A protein and the small-molecule ligand that binds it are described below.
Small molecule (SMILES): Nc1ncnc2c1ncn2[C@@H]1O[C@H](COP(=O)(O)O)[C@@H](OP(=O)(O)O)[C@H]1O

Binding-site contacts:
Ligand atom N1 contacts residue PHE229 of chain 1.B at 3.6 Å.
Ligand atom O6P contacts residue LYS48 of chain 1.B at 2.9 Å (salt-bridge).
Ligand atom C2 contacts residue TRP53 of chain 1.B at 3.7 Å (hydrophobic).
Ligand atom O3P contacts residue GLY259 of chain 1.B at 2.7 Å (h-bond).
Ligand atom O1P contacts residue SER138 of chain 1.B at 3.3 Å (h-bond).
Ligand atom C2 contacts residue TYR193 of chain 1.B at 3.5 Å (hydrophobic).
Ligand atom O5P contacts residue LYS48 of chain 1.B at 3.2 Å (salt-bridge).
Ligand atom N6 contacts residue THR227 of chain 1.B at 2.7 Å (h-bond).
Ligand atom O5P contacts residue SER49 of chain 1.B at 3.2 Å (h-bond).
Ligand atom N3 contacts residue GLY259 of chain 1.B at 3.5 Å.
Ligand atom O2' contacts residue PHE229 of chain 1.B at 3.3 Å.
Ligand atom O3' contacts residue SER138 of chain 1.B at 3.4 Å (h-bond).
Ligand atom N6 contacts residue PHE229 of chain 1.B at 3.5 Å (h-bond).
Ligand atom O4P contacts residue THR52 of chain 1.B at 2.8 Å (h-bond).
Ligand atom O1P contacts residue ARG130 of chain 1.B at 3.0 Å (salt-bridge).
Ligand atom P2 contacts residue THR51 of chain 1.B at 3.5 Å.
Ligand atom O2P contacts residue SER138 of chain 1.B at 2.8 Å (h-bond).
Ligand atom O5P contacts residue THR51 of chain 1.B at 2.6 Å (h-bond).
Ligand atom O4P contacts residue THR51 of chain 1.B at 3.4 Å (h-bond).
Ligand atom N7 contacts residue MET256 of chain 1.B at 3.6 Å.
Ligand atom P2 contacts residue LYS48 of chain 1.B at 3.7 Å.
Ligand atom C6 contacts residue TRP53 of chain 1.B at 3.5 Å (hydrophobic).
Ligand atom P1 contacts residue ARG257 of chain 1.B at 3.7 Å.
Ligand atom O5P contacts residue GLY50 of chain 1.B at 3.1 Å (h-bond).
Ligand atom N1 contacts residue TRP53 of chain 1.B at 3.5 Å.
Ligand atom P1 contacts residue SER138 of chain 1.B at 3.2 Å.
Ligand atom C8 contacts residue MET256 of chain 1.B at 3.4 Å (hydrophobic).
Ligand atom O3P contacts residue LYS258 of chain 1.B at 2.9 Å (salt-bridge).
Ligand atom C5' contacts residue LYS48 of chain 1.B at 3.7 Å.
Ligand atom O2P contacts residue ARG257 of chain 1.B at 3.2 Å (salt-bridge).
Ligand atom O2' contacts residue ARG257 of chain 1.B at 3.5 Å (salt-bridge).
Ligand atom O3' contacts residue ARG130 of chain 1.B at 3.2 Å (salt-bridge).
Ligand atom O5' contacts residue LYS48 of chain 1.B at 3.5 Å.
Ligand atom O2' contacts residue MET256 of chain 1.B at 3.7 Å.
Ligand atom N6 contacts residue SER228 of chain 1.B at 3.5 Å.
Ligand atom N3 contacts residue TYR193 of chain 1.B at 2.8 Å (h-bond).
Ligand atom O1P contacts residue ARG257 of chain 1.B at 2.8 Å (salt-bridge).
Ligand atom N6 contacts residue TRP53 of chain 1.B at 3.3 Å.
Ligand atom O5' contacts residue GLY50 of chain 1.B at 3.4 Å (h-bond).
Ligand atom N6 contacts residue MET232 of chain 1.B at 3.2 Å (h-bond).

Sequence of chain 1.B:
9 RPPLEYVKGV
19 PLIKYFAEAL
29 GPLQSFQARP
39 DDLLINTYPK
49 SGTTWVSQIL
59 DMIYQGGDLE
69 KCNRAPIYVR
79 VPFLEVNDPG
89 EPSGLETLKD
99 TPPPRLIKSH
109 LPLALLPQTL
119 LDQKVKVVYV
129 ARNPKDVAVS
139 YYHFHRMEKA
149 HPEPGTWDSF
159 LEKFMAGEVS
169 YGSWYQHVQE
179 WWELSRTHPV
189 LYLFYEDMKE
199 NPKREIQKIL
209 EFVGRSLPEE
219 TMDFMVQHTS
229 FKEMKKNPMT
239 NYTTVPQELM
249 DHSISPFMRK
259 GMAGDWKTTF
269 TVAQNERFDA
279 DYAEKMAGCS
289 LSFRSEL